Sequence of chain 1.N:
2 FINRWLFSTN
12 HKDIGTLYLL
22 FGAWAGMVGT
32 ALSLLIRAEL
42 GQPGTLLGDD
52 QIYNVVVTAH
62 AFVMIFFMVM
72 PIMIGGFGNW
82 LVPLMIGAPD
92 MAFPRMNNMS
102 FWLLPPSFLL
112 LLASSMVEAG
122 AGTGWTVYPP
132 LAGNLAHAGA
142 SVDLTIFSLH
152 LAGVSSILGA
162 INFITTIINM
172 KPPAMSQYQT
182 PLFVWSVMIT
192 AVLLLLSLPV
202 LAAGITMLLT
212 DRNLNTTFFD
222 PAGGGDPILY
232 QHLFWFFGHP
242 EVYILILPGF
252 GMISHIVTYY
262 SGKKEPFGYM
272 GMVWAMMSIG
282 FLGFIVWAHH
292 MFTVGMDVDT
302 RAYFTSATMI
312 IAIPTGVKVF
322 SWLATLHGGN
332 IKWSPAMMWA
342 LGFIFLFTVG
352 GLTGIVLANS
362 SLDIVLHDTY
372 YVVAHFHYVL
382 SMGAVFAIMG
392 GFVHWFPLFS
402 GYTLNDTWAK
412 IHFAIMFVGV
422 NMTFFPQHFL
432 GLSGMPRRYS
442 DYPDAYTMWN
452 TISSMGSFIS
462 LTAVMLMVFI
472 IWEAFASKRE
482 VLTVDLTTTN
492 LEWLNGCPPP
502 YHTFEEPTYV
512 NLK

Sequence of chain 1.Q:
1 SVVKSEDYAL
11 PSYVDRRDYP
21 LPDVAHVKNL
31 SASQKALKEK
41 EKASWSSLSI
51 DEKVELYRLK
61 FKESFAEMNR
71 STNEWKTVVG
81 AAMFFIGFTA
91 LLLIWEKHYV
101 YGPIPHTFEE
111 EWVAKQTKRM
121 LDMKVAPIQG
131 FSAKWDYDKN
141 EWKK

This protein binds this small molecule.
Small molecule (SMILES): CCCCCCCCCCO[C@@H]1O[C@H](CO)[C@@H](O[C@H]2O[C@H](CO)[C@@H](O)[C@H](O)[C@H]2O)[C@H](O)[C@H]1O

Sequence of chain 1.Y:
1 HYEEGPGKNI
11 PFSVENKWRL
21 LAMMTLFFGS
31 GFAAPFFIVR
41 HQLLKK

Sequence of chain 1.Z:
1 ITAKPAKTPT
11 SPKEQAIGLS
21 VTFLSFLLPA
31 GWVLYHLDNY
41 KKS

Binding-site contacts:
Ligand atom C9 contacts residue TYR35 of chain 1.Z at 4.0 Å (hydrophobic).
Ligand atom C5 contacts residue TYR35 of chain 1.Z at 3.8 Å (hydrophobic).
Ligand atom C11 contacts residue TYR35 of chain 1.Z at 3.9 Å (hydrophobic).
Ligand atom O49 contacts residue TRP32 of chain 1.Z at 3.5 Å (h-bond).
Ligand atom O5 contacts residue TRP95 of chain 1.Q at 3.2 Å.
Ligand atom C10 contacts residue TYR35 of chain 1.Z at 3.5 Å (hydrophobic).
Ligand atom C1 contacts residue LEU28 of chain 1.Z at 4.0 Å (hydrophobic).
Ligand atom C43 contacts residue PHE36 of chain 1.Y at 4.1 Å (hydrophobic).
Ligand atom O3 contacts residue TRP32 of chain 1.Z at 4.1 Å.
Ligand atom C1 contacts residue TRP32 of chain 1.Z at 3.6 Å (hydrophobic).
Ligand atom O3 contacts residue HIS36 of chain 1.Z at 3.5 Å.
Ligand atom C37 contacts residue PHE459 of chain 1.N at 3.4 Å (hydrophobic).
Ligand atom C6 contacts residue LEU28 of chain 1.Z at 4.1 Å (hydrophobic).
Ligand atom C25 contacts residue LEU92 of chain 1.Q at 3.9 Å (hydrophobic).
Ligand atom O1 contacts residue TYR35 of chain 1.Z at 3.0 Å.
Ligand atom O49 contacts residue LEU28 of chain 1.Z at 2.9 Å (h-bond).
Ligand atom C28 contacts residue LEU27 of chain 1.Z at 3.6 Å (hydrophobic).
Ligand atom C43 contacts residue LEU35 of chain 1.N at 3.8 Å (hydrophobic).
Ligand atom C57 contacts residue TRP95 of chain 1.Q at 3.6 Å (hydrophobic).
Ligand atom C19 contacts residue LEU27 of chain 1.Z at 3.4 Å (hydrophobic).
Ligand atom C1 contacts residue GLY31 of chain 1.Z at 3.8 Å.
Ligand atom O16 contacts residue TRP95 of chain 1.Q at 3.8 Å.
Ligand atom O49 contacts residue GLY31 of chain 1.Z at 4.0 Å.
Ligand atom C31 contacts residue TRP95 of chain 1.Q at 4.0 Å (hydrophobic).
Ligand atom C43 contacts residue PHE459 of chain 1.N at 3.8 Å (hydrophobic).
Ligand atom O61 contacts residue TRP95 of chain 1.Q at 3.0 Å (h-bond).
Ligand atom O55 contacts residue TRP32 of chain 1.Z at 3.1 Å.
Ligand atom C22 contacts residue TRP95 of chain 1.Q at 3.3 Å (hydrophobic).
Ligand atom C18 contacts residue LEU27 of chain 1.Z at 4.1 Å (hydrophobic).
Ligand atom C6 contacts residue TRP95 of chain 1.Q at 4.1 Å (hydrophobic).
Ligand atom O16 contacts residue LEU27 of chain 1.Z at 4.0 Å.
Ligand atom C18 contacts residue LEU28 of chain 1.Z at 3.5 Å (hydrophobic).
Ligand atom C28 contacts residue TRP95 of chain 1.Q at 4.0 Å (hydrophobic).
Ligand atom O6 contacts residue TYR35 of chain 1.Z at 2.9 Å (h-bond).
Ligand atom C57 contacts residue TYR35 of chain 1.Z at 4.0 Å (hydrophobic).
Ligand atom C34 contacts residue LEU27 of chain 1.Z at 4.0 Å (hydrophobic).
Ligand atom C25 contacts residue TRP95 of chain 1.Q at 3.6 Å (hydrophobic).
Ligand atom O16 contacts residue GLY31 of chain 1.Z at 3.7 Å.
Ligand atom O16 contacts residue LEU28 of chain 1.Z at 3.9 Å.
Ligand atom O61 contacts residue TYR99 of chain 1.Q at 4.0 Å.